Binding-site contacts:
Ligand atom O5 contacts residue ALA116 of chain 1.H at 4.0 Å.
Ligand atom O5 contacts residue ASN113 of chain 1.H at 2.4 Å (h-bond).
Ligand atom N2 contacts residue ASN113 of chain 1.H at 2.8 Å (h-bond).
Ligand atom C6 contacts residue SER115 of chain 1.H at 3.9 Å.
Ligand atom C2 contacts residue ASN113 of chain 1.H at 2.4 Å.
Ligand atom O6 contacts residue ALA116 of chain 1.H at 3.9 Å.
Ligand atom C7 contacts residue ASN113 of chain 1.H at 3.8 Å.
Ligand atom C4 contacts residue ASN113 of chain 1.H at 4.2 Å.
Ligand atom C7 contacts residue TRP257 of chain 1.H at 3.7 Å (hydrophobic).
Ligand atom C1 contacts residue SER115 of chain 1.H at 3.6 Å.
Ligand atom C5 contacts residue ASN113 of chain 1.H at 3.6 Å.
Ligand atom O6 contacts residue SER115 of chain 1.H at 3.1 Å (h-bond).
Ligand atom C1 contacts residue TRP257 of chain 1.H at 4.1 Å (hydrophobic).
Ligand atom C5 contacts residue SER115 of chain 1.H at 3.4 Å.
Ligand atom C1 contacts residue ASN113 of chain 1.H at 1.4 Å.
Ligand atom O7 contacts residue TRP257 of chain 1.H at 3.3 Å.
Ligand atom C2 contacts residue TRP257 of chain 1.H at 3.8 Å (hydrophobic).
Ligand atom O5 contacts residue SER115 of chain 1.H at 3.4 Å (h-bond).
Ligand atom N2 contacts residue TRP257 of chain 1.H at 3.9 Å.
Ligand atom O5 contacts residue TRP257 of chain 1.H at 4.1 Å.
Ligand atom C3 contacts residue ASN113 of chain 1.H at 3.8 Å.
Ligand atom O7 contacts residue ASN113 of chain 1.H at 4.5 Å.

Sequence of chain 1.H:
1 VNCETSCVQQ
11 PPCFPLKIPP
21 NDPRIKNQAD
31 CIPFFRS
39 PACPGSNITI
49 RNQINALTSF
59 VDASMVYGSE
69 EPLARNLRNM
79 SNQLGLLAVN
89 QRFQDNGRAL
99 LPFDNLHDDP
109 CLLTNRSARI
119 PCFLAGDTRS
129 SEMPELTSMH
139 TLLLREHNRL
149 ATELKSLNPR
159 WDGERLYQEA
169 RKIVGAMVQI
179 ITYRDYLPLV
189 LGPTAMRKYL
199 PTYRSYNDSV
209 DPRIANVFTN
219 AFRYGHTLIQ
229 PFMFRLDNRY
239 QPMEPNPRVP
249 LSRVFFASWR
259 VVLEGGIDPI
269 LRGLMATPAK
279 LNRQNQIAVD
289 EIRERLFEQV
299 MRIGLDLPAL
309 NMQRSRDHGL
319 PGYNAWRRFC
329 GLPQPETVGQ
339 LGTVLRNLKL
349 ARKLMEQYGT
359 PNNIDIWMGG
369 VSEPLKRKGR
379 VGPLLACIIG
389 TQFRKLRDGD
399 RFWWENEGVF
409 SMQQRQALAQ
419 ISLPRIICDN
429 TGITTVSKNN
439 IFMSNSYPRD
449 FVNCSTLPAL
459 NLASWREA

This protein binds this small molecule.
Small molecule (SMILES): CC(=O)N[C@@H]1[C@@H](O)[C@H](O)[C@@H](CO)O[C@H]1O